Sequence of chain 1.A:
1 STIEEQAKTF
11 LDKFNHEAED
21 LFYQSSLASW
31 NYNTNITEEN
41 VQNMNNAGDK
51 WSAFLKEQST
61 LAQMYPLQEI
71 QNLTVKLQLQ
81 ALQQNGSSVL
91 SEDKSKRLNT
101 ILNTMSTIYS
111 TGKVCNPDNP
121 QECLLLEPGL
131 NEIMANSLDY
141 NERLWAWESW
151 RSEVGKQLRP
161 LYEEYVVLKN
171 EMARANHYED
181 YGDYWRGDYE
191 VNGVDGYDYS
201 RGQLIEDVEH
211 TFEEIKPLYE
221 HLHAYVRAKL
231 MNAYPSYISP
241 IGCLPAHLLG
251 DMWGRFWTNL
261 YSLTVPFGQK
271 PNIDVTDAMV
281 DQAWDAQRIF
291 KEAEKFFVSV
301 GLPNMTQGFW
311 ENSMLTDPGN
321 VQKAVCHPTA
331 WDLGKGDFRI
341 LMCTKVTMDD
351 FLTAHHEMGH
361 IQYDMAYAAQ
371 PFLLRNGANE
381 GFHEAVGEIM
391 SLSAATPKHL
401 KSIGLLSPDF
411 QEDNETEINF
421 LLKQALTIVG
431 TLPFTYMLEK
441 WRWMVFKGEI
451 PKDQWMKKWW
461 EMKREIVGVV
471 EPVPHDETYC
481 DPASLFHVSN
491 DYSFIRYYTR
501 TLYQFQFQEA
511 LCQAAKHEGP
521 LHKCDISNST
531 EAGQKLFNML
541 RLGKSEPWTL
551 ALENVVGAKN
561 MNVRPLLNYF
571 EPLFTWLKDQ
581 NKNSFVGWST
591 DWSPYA

Binding-site contacts:
Ligand atom C1 contacts residue LYS8 of chain 1.A at 4.2 Å.
Ligand atom O7 contacts residue ASN72 of chain 1.A at 3.3 Å (h-bond).
Ligand atom O6 contacts residue LYS8 of chain 1.A at 4.0 Å.
Ligand atom N2 contacts residue ASN72 of chain 1.A at 3.0 Å (h-bond).
Ligand atom C3 contacts residue ASN72 of chain 1.A at 3.8 Å.
Ligand atom C2 contacts residue ASN72 of chain 1.A at 2.5 Å.
Ligand atom O5 contacts residue VAL75 of chain 1.A at 4.4 Å.
Ligand atom C8 contacts residue ASN72 of chain 1.A at 4.4 Å.
Ligand atom O5 contacts residue LYS8 of chain 1.A at 3.7 Å.
Ligand atom C5 contacts residue ASN72 of chain 1.A at 3.7 Å.
Ligand atom O5 contacts residue ASN72 of chain 1.A at 2.4 Å (h-bond).
Ligand atom C7 contacts residue ASN72 of chain 1.A at 3.3 Å.
Ligand atom C4 contacts residue ASN72 of chain 1.A at 4.2 Å.
Ligand atom C1 contacts residue ASN72 of chain 1.A at 1.4 Å.

This protein binds this small molecule.
Small molecule (SMILES): CC(=O)N[C@@H]1[C@@H](O)[C@H](O)[C@@H](CO)O[C@H]1O